Binding-site contacts:
Ligand atom O13 contacts residue HIS119 of chain 1.A at 3.8 Å.
Ligand atom O13 contacts residue HIS96 of chain 1.A at 3.0 Å (h-bond).
Ligand atom CL1 contacts residue LEU197 of chain 1.A at 3.7 Å.
Ligand atom C12 contacts residue PRO200 of chain 1.A at 4.0 Å (hydrophobic).
Ligand atom C05 contacts residue LEU197 of chain 1.A at 3.8 Å (hydrophobic).
Ligand atom O13 contacts residue THR199 of chain 1.A at 3.7 Å.
Ligand atom C04 contacts residue LEU197 of chain 1.A at 4.0 Å (hydrophobic).
Ligand atom C03 contacts residue GOL1 of chain 1.B at 4.0 Å.
Ligand atom C02 contacts residue THR198 of chain 1.A at 3.8 Å.
Ligand atom C12 contacts residue GOL1 of chain 1.B at 4.0 Å.
Ligand atom C08 contacts residue PHE130 of chain 1.A at 3.7 Å (hydrophobic).
Ligand atom C11 contacts residue PRO200 of chain 1.A at 3.6 Å (hydrophobic).
Ligand atom C09 contacts residue LEU197 of chain 1.A at 3.7 Å (hydrophobic).
Ligand atom O13 contacts residue HIS94 of chain 1.A at 3.1 Å (h-bond).
Ligand atom C12 contacts residue LEU197 of chain 1.A at 4.0 Å (hydrophobic).
Ligand atom C02 contacts residue GOL1 of chain 1.B at 4.0 Å.
Ligand atom C04 contacts residue GOL1 of chain 1.B at 3.9 Å.
Ligand atom C12 contacts residue THR199 of chain 1.A at 3.0 Å.
Ligand atom C05 contacts residue THR199 of chain 1.A at 4.0 Å.
Ligand atom C06 contacts residue LEU197 of chain 1.A at 3.6 Å (hydrophobic).
Ligand atom O01 contacts residue HIS94 of chain 1.A at 2.9 Å.
Ligand atom C03 contacts residue ZN1 of chain 1.E at 4.0 Å.
Ligand atom CL1 contacts residue LEU140 of chain 1.A at 4.0 Å.
Ligand atom C05 contacts residue GOL1 of chain 1.B at 4.0 Å.
Ligand atom C02 contacts residue HIS94 of chain 1.A at 3.1 Å.
Ligand atom C08 contacts residue LEU197 of chain 1.A at 3.7 Å (hydrophobic).
Ligand atom O13 contacts residue ZN1 of chain 1.E at 2.0 Å.
Ligand atom C11 contacts residue PRO201 of chain 1.A at 3.6 Å (hydrophobic).
Ligand atom C02 contacts residue ZN1 of chain 1.E at 2.5 Å.
Ligand atom CL2 contacts residue PRO201 of chain 1.A at 3.7 Å.
Ligand atom O13 contacts residue GOL1 of chain 1.B at 3.7 Å.
Ligand atom O01 contacts residue ZN1 of chain 1.E at 2.5 Å.
Ligand atom C03 contacts residue THR199 of chain 1.A at 3.4 Å.
Ligand atom C11 contacts residue THR199 of chain 1.A at 3.8 Å.
Ligand atom O01 contacts residue HIS119 of chain 1.A at 3.6 Å (h-bond).
Ligand atom C11 contacts residue LEU197 of chain 1.A at 3.8 Å (hydrophobic).
Ligand atom CL1 contacts residue PHE130 of chain 1.A at 3.6 Å.
Ligand atom O13 contacts residue THR198 of chain 1.A at 3.0 Å (h-bond).
Ligand atom CL1 contacts residue VAL121 of chain 1.A at 3.5 Å.
Ligand atom C09 contacts residue PRO201 of chain 1.A at 4.0 Å (hydrophobic).

The small molecule below binds the protein below.
Small molecule (SMILES): O=C(O)/C=C/c1ccc(Cl)cc1Cl

Sequence of chain 1.A:
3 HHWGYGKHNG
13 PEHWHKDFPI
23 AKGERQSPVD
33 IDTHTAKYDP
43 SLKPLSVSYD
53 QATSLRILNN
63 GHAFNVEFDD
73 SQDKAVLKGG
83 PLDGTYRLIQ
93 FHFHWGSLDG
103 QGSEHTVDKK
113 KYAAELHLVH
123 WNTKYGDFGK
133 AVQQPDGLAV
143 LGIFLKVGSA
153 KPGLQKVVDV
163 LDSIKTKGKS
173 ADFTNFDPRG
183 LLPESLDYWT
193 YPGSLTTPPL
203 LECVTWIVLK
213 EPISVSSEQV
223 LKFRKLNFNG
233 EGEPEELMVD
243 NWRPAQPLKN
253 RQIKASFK